Sequence of chain 1.A:
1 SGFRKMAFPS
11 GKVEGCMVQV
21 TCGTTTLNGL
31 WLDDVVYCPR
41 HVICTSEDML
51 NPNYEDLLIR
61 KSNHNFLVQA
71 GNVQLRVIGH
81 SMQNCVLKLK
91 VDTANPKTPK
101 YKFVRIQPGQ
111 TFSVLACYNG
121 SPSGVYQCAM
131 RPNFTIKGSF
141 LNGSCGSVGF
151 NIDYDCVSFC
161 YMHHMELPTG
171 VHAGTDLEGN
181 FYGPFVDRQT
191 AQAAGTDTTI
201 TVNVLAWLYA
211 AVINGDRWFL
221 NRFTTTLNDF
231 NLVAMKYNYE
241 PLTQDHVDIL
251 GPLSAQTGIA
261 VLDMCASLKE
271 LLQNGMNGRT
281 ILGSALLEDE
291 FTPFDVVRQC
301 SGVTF

Binding-site contacts:
Ligand atom C14 contacts residue ASN142 of chain 1.A at 3.8 Å.
Ligand atom C12 contacts residue GLU166 of chain 1.A at 3.7 Å.
Ligand atom C contacts residue MET165 of chain 1.A at 3.4 Å (hydrophobic).
Ligand atom C contacts residue MET49 of chain 1.A at 3.5 Å (hydrophobic).
Ligand atom C21 contacts residue GLU166 of chain 1.A at 3.4 Å.
Ligand atom CL contacts residue ASP187 of chain 1.A at 3.4 Å.
Ligand atom C20 contacts residue HIS164 of chain 1.A at 3.4 Å.
Ligand atom C11 contacts residue GLU166 of chain 1.A at 3.7 Å.
Ligand atom C14 contacts residue PHE140 of chain 1.A at 3.7 Å (hydrophobic).
Ligand atom CL contacts residue MET165 of chain 1.A at 3.7 Å.
Ligand atom N2 contacts residue SER144 of chain 1.A at 3.8 Å.
Ligand atom C20 contacts residue MET165 of chain 1.A at 3.6 Å (hydrophobic).
Ligand atom N3 contacts residue PRO168 of chain 1.A at 3.3 Å (h-bond).
Ligand atom C2 contacts residue ARG188 of chain 1.A at 3.9 Å.
Ligand atom CL contacts residue HIS41 of chain 1.A at 3.5 Å.
Ligand atom C4 contacts residue GLN189 of chain 1.A at 3.5 Å.
Ligand atom N2 contacts residue HIS163 of chain 1.A at 2.6 Å (h-bond).
Ligand atom N3 contacts residue GLU166 of chain 1.A at 3.6 Å (salt-bridge).
Ligand atom C13 contacts residue GLU166 of chain 1.A at 3.7 Å.
Ligand atom C12 contacts residue LEU141 of chain 1.A at 3.8 Å (hydrophobic).
Ligand atom C11 contacts residue CYS145 of chain 1.A at 3.6 Å (hydrophobic).
Ligand atom O contacts residue GLU166 of chain 1.A at 2.9 Å (salt-bridge).
Ligand atom C11 contacts residue HIS163 of chain 1.A at 3.2 Å.
Ligand atom C8 contacts residue ASN142 of chain 1.A at 3.6 Å.
Ligand atom CL contacts residue HIS164 of chain 1.A at 3.6 Å.
Ligand atom C1 contacts residue MET165 of chain 1.A at 3.6 Å (hydrophobic).
Ligand atom C1 contacts residue MET49 of chain 1.A at 3.5 Å (hydrophobic).
Ligand atom C14 contacts residue LEU141 of chain 1.A at 3.8 Å (hydrophobic).
Ligand atom C12 contacts residue HIS163 of chain 1.A at 3.6 Å.
Ligand atom C11 contacts residue MET165 of chain 1.A at 3.8 Å (hydrophobic).
Ligand atom C12 contacts residue PHE140 of chain 1.A at 3.8 Å (hydrophobic).
Ligand atom C24 contacts residue GLU166 of chain 1.A at 3.4 Å.
Ligand atom C22 contacts residue GLU166 of chain 1.A at 3.6 Å.
Ligand atom C14 contacts residue GLU166 of chain 1.A at 3.4 Å.
Ligand atom O contacts residue MET165 of chain 1.A at 3.4 Å.
Ligand atom C8 contacts residue CYS145 of chain 1.A at 3.6 Å (hydrophobic).
Ligand atom C25 contacts residue GLU166 of chain 1.A at 3.3 Å.
Ligand atom N3 contacts residue LEU167 of chain 1.A at 3.4 Å.
Ligand atom C1 contacts residue ARG188 of chain 1.A at 3.8 Å.
Ligand atom C2 contacts residue MET49 of chain 1.A at 3.9 Å (hydrophobic).

A small-molecule ligand and the protein it binds are described below.
Small molecule (SMILES): N#CC1(CS(=O)(=O)N2Cc3ccc(Cl)cc3[C@@]3(CCN(c4cncc5ccccc45)C3=O)C2)CC1

Sequence of chain 1.B:
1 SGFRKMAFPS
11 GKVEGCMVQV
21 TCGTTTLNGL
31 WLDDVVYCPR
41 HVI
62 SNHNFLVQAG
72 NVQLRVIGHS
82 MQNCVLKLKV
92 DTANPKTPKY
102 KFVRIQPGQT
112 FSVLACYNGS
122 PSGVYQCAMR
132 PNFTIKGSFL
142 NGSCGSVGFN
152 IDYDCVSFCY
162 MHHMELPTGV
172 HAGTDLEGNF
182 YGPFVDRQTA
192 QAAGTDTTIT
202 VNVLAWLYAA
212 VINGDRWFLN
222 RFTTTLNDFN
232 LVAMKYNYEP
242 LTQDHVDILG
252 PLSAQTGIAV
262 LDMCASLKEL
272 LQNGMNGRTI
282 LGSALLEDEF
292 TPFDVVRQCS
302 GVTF